Sequence of chain 2.B:
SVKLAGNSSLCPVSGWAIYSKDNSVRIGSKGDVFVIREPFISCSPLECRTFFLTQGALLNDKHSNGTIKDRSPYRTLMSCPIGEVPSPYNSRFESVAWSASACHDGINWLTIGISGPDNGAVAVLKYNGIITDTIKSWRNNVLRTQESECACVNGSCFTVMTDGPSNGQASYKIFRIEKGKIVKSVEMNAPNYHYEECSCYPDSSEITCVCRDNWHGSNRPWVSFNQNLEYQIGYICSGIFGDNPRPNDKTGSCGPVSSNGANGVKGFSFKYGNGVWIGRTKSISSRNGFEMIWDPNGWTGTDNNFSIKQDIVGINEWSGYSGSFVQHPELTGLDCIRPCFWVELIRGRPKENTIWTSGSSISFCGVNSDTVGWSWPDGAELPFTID

This protein binds this small molecule.
Small molecule (SMILES): CC(=O)N[C@@H]1[C@@H](O)[C@H](O)[C@@H](CO)O[C@H]1O

Binding-site contacts:
Ligand atom C3 contacts residue ASN154 of chain 2.B at 3.9 Å.
Ligand atom O5 contacts residue ASN154 of chain 2.B at 2.4 Å (h-bond).
Ligand atom C7 contacts residue ASN154 of chain 2.B at 3.5 Å.
Ligand atom O7 contacts residue ASN154 of chain 2.B at 3.7 Å.
Ligand atom C2 contacts residue ASN154 of chain 2.B at 2.5 Å.
Ligand atom N2 contacts residue ASN154 of chain 2.B at 3.0 Å (h-bond).
Ligand atom C5 contacts residue ASN154 of chain 2.B at 3.7 Å.
Ligand atom C4 contacts residue ASN154 of chain 2.B at 4.3 Å.
Ligand atom C1 contacts residue ASN154 of chain 2.B at 1.5 Å.